This small molecule binds to this protein.
Small molecule (SMILES): CC(=O)N[C@@H]1[C@@H](O)[C@H](O)[C@@H](CO)O[C@H]1O

Binding-site contacts:
Ligand atom C2 contacts residue SER61 of chain 2.A at 3.5 Å.
Ligand atom C5 contacts residue ASN59 of chain 2.A at 3.7 Å.
Ligand atom C1 contacts residue SER61 of chain 2.A at 3.8 Å.
Ligand atom C4 contacts residue ASN59 of chain 2.A at 4.3 Å.
Ligand atom C1 contacts residue ASN59 of chain 2.A at 1.4 Å.
Ligand atom O3 contacts residue SER61 of chain 2.A at 2.7 Å (h-bond).
Ligand atom O3 contacts residue ASN59 of chain 2.A at 3.8 Å.
Ligand atom C8 contacts residue ASN59 of chain 2.A at 4.3 Å.
Ligand atom C7 contacts residue ASN59 of chain 2.A at 4.3 Å.
Ligand atom C3 contacts residue ASN59 of chain 2.A at 3.6 Å.
Ligand atom O5 contacts residue SER61 of chain 2.A at 4.1 Å.
Ligand atom O5 contacts residue ASN59 of chain 2.A at 2.4 Å (h-bond).
Ligand atom C2 contacts residue ASN59 of chain 2.A at 2.5 Å.
Ligand atom C3 contacts residue SER61 of chain 2.A at 3.6 Å.
Ligand atom N2 contacts residue ASN59 of chain 2.A at 3.4 Å (h-bond).
Ligand atom C8 contacts residue THR62 of chain 2.A at 3.7 Å.

Sequence of chain 2.A:
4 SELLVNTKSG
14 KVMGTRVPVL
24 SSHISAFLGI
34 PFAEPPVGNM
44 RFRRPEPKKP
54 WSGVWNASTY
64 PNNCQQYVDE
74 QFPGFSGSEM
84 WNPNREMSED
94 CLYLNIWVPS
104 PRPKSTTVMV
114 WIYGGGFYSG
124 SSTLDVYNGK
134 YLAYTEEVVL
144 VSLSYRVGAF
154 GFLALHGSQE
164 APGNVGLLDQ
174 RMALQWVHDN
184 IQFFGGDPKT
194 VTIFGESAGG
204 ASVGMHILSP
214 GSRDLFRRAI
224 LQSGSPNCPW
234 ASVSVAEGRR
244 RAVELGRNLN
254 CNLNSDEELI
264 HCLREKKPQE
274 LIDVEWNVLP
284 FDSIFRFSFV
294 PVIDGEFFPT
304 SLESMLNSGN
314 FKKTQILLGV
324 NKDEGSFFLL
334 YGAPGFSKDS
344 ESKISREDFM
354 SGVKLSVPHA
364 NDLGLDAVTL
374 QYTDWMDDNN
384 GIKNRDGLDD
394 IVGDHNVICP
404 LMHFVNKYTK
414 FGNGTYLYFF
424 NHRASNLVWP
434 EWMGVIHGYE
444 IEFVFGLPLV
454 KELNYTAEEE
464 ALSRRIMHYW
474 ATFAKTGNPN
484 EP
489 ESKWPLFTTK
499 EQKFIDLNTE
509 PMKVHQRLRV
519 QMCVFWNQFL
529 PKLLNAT